Sequence of chain 1.A:
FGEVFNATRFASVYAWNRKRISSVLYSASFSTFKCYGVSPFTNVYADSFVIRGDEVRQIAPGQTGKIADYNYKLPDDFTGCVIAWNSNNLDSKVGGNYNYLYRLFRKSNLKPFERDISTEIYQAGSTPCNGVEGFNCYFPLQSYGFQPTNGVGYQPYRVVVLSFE

Binding-site contacts:
Ligand atom C7 contacts residue GLY21 of chain 1.A at 4.0 Å.
Ligand atom C7 contacts residue ASN25 of chain 1.A at 3.9 Å.
Ligand atom C5 contacts residue ASN25 of chain 1.A at 3.6 Å.
Ligand atom C7 contacts residue PHE20 of chain 1.A at 4.5 Å (hydrophobic).
Ligand atom C8 contacts residue ASN25 of chain 1.A at 4.1 Å.
Ligand atom O5 contacts residue ASN25 of chain 1.A at 2.6 Å (h-bond).
Ligand atom C1 contacts residue ASN25 of chain 1.A at 1.4 Å.
Ligand atom C6 contacts residue ASN25 of chain 1.A at 3.9 Å.
Ligand atom C4 contacts residue ASN25 of chain 1.A at 4.1 Å.
Ligand atom O7 contacts residue PHE20 of chain 1.A at 4.0 Å.
Ligand atom N2 contacts residue ASN25 of chain 1.A at 3.1 Å (h-bond).
Ligand atom O7 contacts residue GLY21 of chain 1.A at 3.9 Å.
Ligand atom O7 contacts residue PHE24 of chain 1.A at 4.1 Å.
Ligand atom C2 contacts residue ASN25 of chain 1.A at 2.5 Å.
Ligand atom C3 contacts residue ASN25 of chain 1.A at 3.8 Å.
Ligand atom C8 contacts residue GLY21 of chain 1.A at 3.6 Å.

A protein and the small-molecule ligand that binds it are described below.
Small molecule (SMILES): CC(=O)N[C@@H]1[C@@H](O)[C@H](O)[C@@H](CO)O[C@H]1O